Sequence of chain 1.B:
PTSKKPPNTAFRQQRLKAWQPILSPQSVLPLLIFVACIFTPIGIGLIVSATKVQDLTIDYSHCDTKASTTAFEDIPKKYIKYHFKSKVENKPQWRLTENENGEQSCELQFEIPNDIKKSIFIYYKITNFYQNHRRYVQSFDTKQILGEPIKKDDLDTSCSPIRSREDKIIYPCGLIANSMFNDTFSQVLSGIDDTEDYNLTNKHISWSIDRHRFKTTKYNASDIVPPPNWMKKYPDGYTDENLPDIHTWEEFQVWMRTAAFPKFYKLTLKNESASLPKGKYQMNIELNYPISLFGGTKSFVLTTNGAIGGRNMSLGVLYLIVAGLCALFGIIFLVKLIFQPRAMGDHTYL

A protein and the small-molecule ligand that binds it are described below.
Small molecule (SMILES): CC(=O)N[C@H]1[C@H](O[C@H]2[C@H](O)[C@@H](NC(C)=O)CO[C@@H]2CO)O[C@H](CO)[C@@H](O)[C@@H]1O

Binding-site contacts:
Ligand atom O6 contacts residue ASP214 of chain 1.B at 4.3 Å.
Ligand atom C8 contacts residue ASP214 of chain 1.B at 4.0 Å.
Ligand atom C6 contacts residue VAL205 of chain 1.B at 3.9 Å (hydrophobic).
Ligand atom C1 contacts residue ASN216 of chain 1.B at 1.5 Å.
Ligand atom O5 contacts residue VAL205 of chain 1.B at 4.0 Å.
Ligand atom C5 contacts residue ASN216 of chain 1.B at 3.3 Å.
Ligand atom C2 contacts residue ASN216 of chain 1.B at 2.7 Å.
Ligand atom O5 contacts residue ASN216 of chain 1.B at 1.9 Å (h-bond).
Ligand atom C7 contacts residue ASN216 of chain 1.B at 4.3 Å.
Ligand atom C6 contacts residue ASP214 of chain 1.B at 3.6 Å.
Ligand atom O6 contacts residue VAL205 of chain 1.B at 3.4 Å.
Ligand atom C3 contacts residue ASN216 of chain 1.B at 3.9 Å.
Ligand atom C4 contacts residue ASN216 of chain 1.B at 4.0 Å.
Ligand atom N2 contacts residue ASN216 of chain 1.B at 3.4 Å (h-bond).
Ligand atom C6 contacts residue ASN216 of chain 1.B at 4.2 Å.